This small molecule binds to this protein.
Small molecule (SMILES): CC[C@H](C)[C@H](N)C(=O)N[C@@H](CC(C)C)C(=O)N[C@@H](CCC(=O)O)C(=O)N[C@@H](CC(N)=O)C(=O)N[C@@H](CC(C)C)C(=O)N[C@@H](CCCCN)C(=O)N[C@@H](CC(=O)O)C(=O)N[C@H](C(=O)NCC(=O)N[C@@H](CC(C)C)C(=O)N[C@@H](Cc1ccccc1)C(=O)O)C(C)C

Sequence of chain 1.A:
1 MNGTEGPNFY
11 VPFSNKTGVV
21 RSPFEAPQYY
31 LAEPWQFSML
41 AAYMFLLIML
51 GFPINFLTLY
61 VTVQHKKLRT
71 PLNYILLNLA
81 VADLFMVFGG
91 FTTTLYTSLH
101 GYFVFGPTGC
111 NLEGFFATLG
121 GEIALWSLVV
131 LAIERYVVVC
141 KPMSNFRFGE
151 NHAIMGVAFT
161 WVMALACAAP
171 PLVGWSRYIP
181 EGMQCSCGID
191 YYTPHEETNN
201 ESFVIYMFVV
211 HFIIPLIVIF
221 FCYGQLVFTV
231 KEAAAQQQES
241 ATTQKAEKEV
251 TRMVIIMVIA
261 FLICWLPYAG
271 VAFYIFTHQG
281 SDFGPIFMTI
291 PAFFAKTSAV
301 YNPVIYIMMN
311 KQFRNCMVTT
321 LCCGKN

Binding-site contacts:
Ligand atom CE1 contacts residue LYS245 of chain 1.A at 3.9 Å.
Ligand atom CG1 contacts residue VAL138 of chain 1.A at 4.0 Å (hydrophobic).
Ligand atom CB contacts residue SO41 of chain 1.L at 3.5 Å.
Ligand atom CD2 contacts residue VAL139 of chain 1.A at 3.9 Å (hydrophobic).
Ligand atom CD1 contacts residue ALA246 of chain 1.A at 3.9 Å (hydrophobic).
Ligand atom OD1 contacts residue VAL138 of chain 1.A at 4.0 Å.
Ligand atom CB contacts residue LEU72 of chain 1.A at 3.8 Å (hydrophobic).
Ligand atom CZ contacts residue THR242 of chain 1.A at 3.9 Å.
Ligand atom O contacts residue ARG135 of chain 1.A at 2.8 Å (salt-bridge).
Ligand atom CD1 contacts residue THR229 of chain 1.A at 3.7 Å.
Ligand atom CA contacts residue SO41 of chain 1.L at 3.7 Å.
Ligand atom CZ contacts residue ALA246 of chain 1.A at 3.9 Å (hydrophobic).
Ligand atom CD1 contacts residue GLU249 of chain 1.A at 3.9 Å.
Ligand atom C contacts residue SO41 of chain 1.L at 3.7 Å.
Ligand atom CA contacts residue SO41 of chain 1.L at 4.0 Å.
Ligand atom CD1 contacts residue LEU226 of chain 1.A at 4.0 Å (hydrophobic).
Ligand atom CD2 contacts residue ARG135 of chain 1.A at 3.7 Å.
Ligand atom N contacts residue SO41 of chain 1.L at 2.7 Å (h-bond).
Ligand atom O contacts residue LEU72 of chain 1.A at 4.0 Å.
Ligand atom CD2 contacts residue THR242 of chain 1.A at 3.7 Å.
Ligand atom CD1 contacts residue ALA246 of chain 1.A at 3.6 Å (hydrophobic).
Ligand atom CD2 contacts residue THR243 of chain 1.A at 3.9 Å.
Ligand atom N contacts residue SO41 of chain 1.L at 3.2 Å (h-bond).
Ligand atom O contacts residue GLU249 of chain 1.A at 3.7 Å.
Ligand atom N contacts residue SO41 of chain 1.L at 3.3 Å (h-bond).
Ligand atom CB contacts residue VAL139 of chain 1.A at 4.1 Å (hydrophobic).
Ligand atom CG contacts residue VAL138 of chain 1.A at 3.8 Å (hydrophobic).
Ligand atom CE2 contacts residue THR242 of chain 1.A at 3.8 Å.
Ligand atom CD1 contacts residue VAL250 of chain 1.A at 3.8 Å (hydrophobic).
Ligand atom CA contacts residue ASN310 of chain 1.A at 3.5 Å.
Ligand atom CD2 contacts residue ALA246 of chain 1.A at 3.9 Å (hydrophobic).
Ligand atom CB contacts residue ARG135 of chain 1.A at 3.8 Å.
Ligand atom CD1 contacts residue ALA233 of chain 1.A at 3.8 Å (hydrophobic).
Ligand atom CE2 contacts residue ALA246 of chain 1.A at 4.0 Å (hydrophobic).
Ligand atom CE1 contacts residue ALA246 of chain 1.A at 3.5 Å (hydrophobic).
Ligand atom C contacts residue ARG135 of chain 1.A at 4.1 Å.
Ligand atom ND2 contacts residue VAL138 of chain 1.A at 3.4 Å (h-bond).
Ligand atom CD1 contacts residue VAL230 of chain 1.A at 3.8 Å (hydrophobic).
Ligand atom O contacts residue ASN310 of chain 1.A at 3.9 Å.
Ligand atom CG contacts residue ALA246 of chain 1.A at 3.9 Å (hydrophobic).